Sequence of chain 8.A:
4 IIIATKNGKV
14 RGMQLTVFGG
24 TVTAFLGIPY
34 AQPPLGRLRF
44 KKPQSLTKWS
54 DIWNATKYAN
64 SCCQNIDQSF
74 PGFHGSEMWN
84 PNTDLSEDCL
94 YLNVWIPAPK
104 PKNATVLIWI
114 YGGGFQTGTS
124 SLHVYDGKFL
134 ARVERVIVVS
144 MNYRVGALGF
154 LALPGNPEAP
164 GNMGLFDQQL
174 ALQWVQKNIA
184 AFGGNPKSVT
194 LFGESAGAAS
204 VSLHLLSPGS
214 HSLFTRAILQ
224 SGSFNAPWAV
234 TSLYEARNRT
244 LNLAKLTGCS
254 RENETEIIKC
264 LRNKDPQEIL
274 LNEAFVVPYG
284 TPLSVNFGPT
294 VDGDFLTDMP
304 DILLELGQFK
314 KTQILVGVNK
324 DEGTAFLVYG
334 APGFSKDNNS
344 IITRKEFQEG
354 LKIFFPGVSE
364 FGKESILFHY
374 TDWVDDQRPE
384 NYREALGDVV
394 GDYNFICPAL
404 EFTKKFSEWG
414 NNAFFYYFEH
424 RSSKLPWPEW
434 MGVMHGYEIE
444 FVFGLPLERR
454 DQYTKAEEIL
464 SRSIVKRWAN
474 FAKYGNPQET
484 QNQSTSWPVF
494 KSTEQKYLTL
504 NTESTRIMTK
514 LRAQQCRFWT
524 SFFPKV

A protein and the small-molecule ligand that binds it are described below.
Small molecule (SMILES): CC(=O)N[C@H]1CO[C@H](CO[C@@H]2O[C@@H](C)[C@@H](O)[C@@H](O)[C@@H]2O)[C@@H](O)[C@@H]1O

Binding-site contacts:
Ligand atom C5 contacts residue ASN245 of chain 8.A at 3.6 Å.
Ligand atom C5 contacts residue PHE278 of chain 8.A at 4.5 Å (hydrophobic).
Ligand atom C6 contacts residue LEU249 of chain 8.A at 4.1 Å (hydrophobic).
Ligand atom O2 contacts residue PRO281 of chain 8.A at 3.8 Å.
Ligand atom C3 contacts residue ASN241 of chain 8.A at 3.8 Å.
Ligand atom C3 contacts residue PRO281 of chain 8.A at 4.4 Å (hydrophobic).
Ligand atom O5 contacts residue LYS248 of chain 8.A at 4.1 Å.
Ligand atom O5 contacts residue ASN245 of chain 8.A at 2.8 Å (h-bond).
Ligand atom C6 contacts residue ASN245 of chain 8.A at 3.4 Å.
Ligand atom C5 contacts residue ASN245 of chain 8.A at 3.9 Å.
Ligand atom O3 contacts residue VAL280 of chain 8.A at 4.1 Å.
Ligand atom O3 contacts residue PHE278 of chain 8.A at 3.2 Å (h-bond).
Ligand atom C3 contacts residue PHE278 of chain 8.A at 3.6 Å (hydrophobic).
Ligand atom C8 contacts residue ASN241 of chain 8.A at 4.2 Å.
Ligand atom N2 contacts residue ASN241 of chain 8.A at 2.9 Å (h-bond).
Ligand atom C5 contacts residue ASN241 of chain 8.A at 3.8 Å.
Ligand atom C1 contacts residue ASN241 of chain 8.A at 1.5 Å.
Ligand atom C4 contacts residue ASN241 of chain 8.A at 4.3 Å.
Ligand atom C4 contacts residue PHE278 of chain 8.A at 3.2 Å (hydrophobic).
Ligand atom O3 contacts residue PRO281 of chain 8.A at 3.7 Å.
Ligand atom O4 contacts residue PHE278 of chain 8.A at 3.6 Å (h-bond).
Ligand atom C6 contacts residue LYS248 of chain 8.A at 4.2 Å.
Ligand atom C6 contacts residue ASN245 of chain 8.A at 3.9 Å.
Ligand atom C2 contacts residue ASN241 of chain 8.A at 2.5 Å.
Ligand atom C1 contacts residue ASN245 of chain 8.A at 3.5 Å.
Ligand atom O7 contacts residue ASN241 of chain 8.A at 3.2 Å (h-bond).
Ligand atom O5 contacts residue ASN245 of chain 8.A at 4.0 Å.
Ligand atom O5 contacts residue ASN241 of chain 8.A at 2.5 Å (h-bond).
Ligand atom C7 contacts residue ASN241 of chain 8.A at 3.4 Å.
Ligand atom C6 contacts residue LYS248 of chain 8.A at 4.5 Å.
Ligand atom O6 contacts residue ASN245 of chain 8.A at 3.9 Å.